The protein below binds the small molecule below.
Small molecule (SMILES): Nc1ncnc2c1ncn2[C@@H]1O[C@H](CO[P](=O)(O)O[P](=O)(O)NP(=O)(O)O)[C@@H](O)[C@H]1O

Binding-site contacts:
Ligand atom C8 contacts residue GLN432 of chain 1.J at 3.3 Å.
Ligand atom O1B contacts residue LYS175 of chain 1.J at 3.0 Å (salt-bridge).
Ligand atom N7 contacts residue SER177 of chain 1.J at 3.5 Å (h-bond).
Ligand atom O2B contacts residue LYS175 of chain 1.J at 3.8 Å.
Ligand atom O2' contacts residue GLN432 of chain 1.J at 2.6 Å (h-bond).
Ligand atom N6 contacts residue GLN430 of chain 1.J at 3.4 Å (h-bond).
Ligand atom PB contacts residue MG1 of chain 1.KA at 3.8 Å.
Ligand atom O3' contacts residue SER359 of chain 1.M at 3.7 Å.
Ligand atom O3A contacts residue THR173 of chain 1.J at 3.4 Å (h-bond).
Ligand atom C8 contacts residue SER177 of chain 1.J at 3.1 Å.
Ligand atom O2B contacts residue THR176 of chain 1.J at 2.8 Å (h-bond).
Ligand atom C4 contacts residue GLN432 of chain 1.J at 3.5 Å.
Ligand atom PG contacts residue MG1 of chain 1.KA at 3.1 Å.
Ligand atom C2' contacts residue GLN432 of chain 1.J at 3.5 Å.
Ligand atom O2A contacts residue GLY174 of chain 1.J at 3.4 Å.
Ligand atom O3A contacts residue GLY174 of chain 1.J at 2.6 Å (h-bond).
Ligand atom O5' contacts residue GLY174 of chain 1.J at 3.8 Å.
Ligand atom O2G contacts residue MG1 of chain 1.KA at 2.1 Å.
Ligand atom O2B contacts residue MG1 of chain 1.KA at 2.5 Å.
Ligand atom N6 contacts residue PRO363 of chain 1.J at 3.8 Å.
Ligand atom O3G contacts residue GLN172 of chain 1.J at 3.8 Å.
Ligand atom PB contacts residue GLY174 of chain 1.J at 3.7 Å.
Ligand atom N9 contacts residue GLN432 of chain 1.J at 3.5 Å (h-bond).
Ligand atom C2 contacts residue ARG362 of chain 1.J at 3.7 Å.
Ligand atom O1G contacts residue MG1 of chain 1.KA at 3.1 Å.
Ligand atom PB contacts residue LYS175 of chain 1.J at 3.6 Å.
Ligand atom C5 contacts residue GLN432 of chain 1.J at 3.7 Å.
Ligand atom O2A contacts residue THR176 of chain 1.J at 3.5 Å (h-bond).
Ligand atom N1 contacts residue GLN430 of chain 1.J at 3.7 Å.
Ligand atom O3A contacts residue LYS175 of chain 1.J at 3.4 Å (salt-bridge).
Ligand atom PA contacts residue GLY174 of chain 1.J at 3.6 Å.
Ligand atom O1B contacts residue GLY174 of chain 1.J at 3.4 Å (h-bond).
Ligand atom O1B contacts residue THR173 of chain 1.J at 3.4 Å (h-bond).
Ligand atom O2G contacts residue THR176 of chain 1.J at 3.5 Å (h-bond).
Ligand atom O2A contacts residue SER177 of chain 1.J at 2.8 Å (h-bond).
Ligand atom N7 contacts residue GLN432 of chain 1.J at 3.6 Å.
Ligand atom N3B contacts residue GLN172 of chain 1.J at 3.2 Å (h-bond).
Ligand atom O4' contacts residue PHE357 of chain 1.J at 3.6 Å.
Ligand atom N1 contacts residue ARG362 of chain 1.J at 3.6 Å.
Ligand atom O1B contacts residue GLN172 of chain 1.J at 3.7 Å.

Sequence of chain 1.J:
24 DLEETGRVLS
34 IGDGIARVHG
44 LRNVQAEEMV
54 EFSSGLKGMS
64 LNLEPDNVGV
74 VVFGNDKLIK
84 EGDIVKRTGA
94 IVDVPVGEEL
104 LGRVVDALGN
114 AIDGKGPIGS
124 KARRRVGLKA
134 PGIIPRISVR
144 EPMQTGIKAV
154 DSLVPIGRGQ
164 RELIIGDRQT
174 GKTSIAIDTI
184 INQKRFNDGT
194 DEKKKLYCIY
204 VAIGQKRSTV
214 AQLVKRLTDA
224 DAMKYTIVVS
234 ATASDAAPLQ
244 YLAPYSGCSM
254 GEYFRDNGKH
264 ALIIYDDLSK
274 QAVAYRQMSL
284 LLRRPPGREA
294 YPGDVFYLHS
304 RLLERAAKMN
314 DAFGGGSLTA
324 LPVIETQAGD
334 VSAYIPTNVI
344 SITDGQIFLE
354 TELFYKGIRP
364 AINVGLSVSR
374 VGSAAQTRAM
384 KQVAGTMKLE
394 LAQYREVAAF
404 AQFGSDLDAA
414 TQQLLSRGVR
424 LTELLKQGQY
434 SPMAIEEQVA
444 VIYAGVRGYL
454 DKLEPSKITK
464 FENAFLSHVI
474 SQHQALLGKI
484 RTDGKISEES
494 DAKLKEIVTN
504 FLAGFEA

Sequence of chain 1.M:
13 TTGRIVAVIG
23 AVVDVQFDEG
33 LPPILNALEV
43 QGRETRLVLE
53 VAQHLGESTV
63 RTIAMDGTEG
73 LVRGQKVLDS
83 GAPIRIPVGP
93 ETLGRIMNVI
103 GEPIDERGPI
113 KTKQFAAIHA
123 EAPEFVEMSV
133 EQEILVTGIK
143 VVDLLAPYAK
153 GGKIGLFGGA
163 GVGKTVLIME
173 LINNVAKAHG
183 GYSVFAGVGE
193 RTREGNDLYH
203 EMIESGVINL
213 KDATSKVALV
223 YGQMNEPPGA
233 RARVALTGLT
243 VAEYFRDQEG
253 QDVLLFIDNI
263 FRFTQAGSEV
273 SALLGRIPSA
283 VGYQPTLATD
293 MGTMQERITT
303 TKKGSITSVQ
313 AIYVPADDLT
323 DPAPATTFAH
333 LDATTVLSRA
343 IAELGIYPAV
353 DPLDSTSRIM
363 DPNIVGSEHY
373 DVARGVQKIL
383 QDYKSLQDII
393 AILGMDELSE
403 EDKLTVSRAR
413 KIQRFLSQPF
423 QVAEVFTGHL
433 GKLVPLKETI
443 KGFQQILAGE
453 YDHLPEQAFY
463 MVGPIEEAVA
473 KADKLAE